The small molecule below binds the protein below.
Small molecule (SMILES): C[C@H](NC(=O)[C@@H](NC(=O)[C@H](CCC(N)=O)NC(=O)[C@H](CCCCN)NC(=O)[C@@H](NC(=O)[C@@H](N)CCCN=C(N)N)[C@@H](C)O)[C@@H](C)O)C(=O)N[C@@H](CCCN=C(N)N)C(=O)N[C@@H](CCCCN(C)C)C(=O)N[C@H](C=O)CO

Sequence of chain 1.C:
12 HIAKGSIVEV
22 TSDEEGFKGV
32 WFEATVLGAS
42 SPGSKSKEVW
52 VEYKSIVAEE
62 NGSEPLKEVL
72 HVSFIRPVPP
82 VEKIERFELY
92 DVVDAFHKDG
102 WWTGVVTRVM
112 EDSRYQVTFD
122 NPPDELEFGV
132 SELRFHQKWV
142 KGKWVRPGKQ

Binding-site contacts:
Ligand atom CH2 contacts residue PRO123 of chain 1.C at 3.9 Å (hydrophobic).
Ligand atom CA contacts residue ILE57 of chain 1.C at 3.7 Å (hydrophobic).
Ligand atom NH2 contacts residue GLY27 of chain 1.C at 3.9 Å.
Ligand atom NZ contacts residue GLU69 of chain 1.C at 3.5 Å (salt-bridge).
Ligand atom O contacts residue VAL58 of chain 1.C at 2.8 Å (h-bond).
Ligand atom NH2 contacts residue GLU26 of chain 1.C at 3.1 Å.
Ligand atom OG contacts residue PRO123 of chain 1.C at 3.6 Å.
Ligand atom CG contacts residue SER56 of chain 1.C at 3.3 Å.
Ligand atom O contacts residue ILE57 of chain 1.C at 3.8 Å.
Ligand atom O contacts residue LYS99 of chain 1.C at 3.5 Å (salt-bridge).
Ligand atom O contacts residue PHE28 of chain 1.C at 3.3 Å.
Ligand atom CG contacts residue ASP100 of chain 1.C at 3.3 Å.
Ligand atom NE contacts residue GLU26 of chain 1.C at 3.8 Å.
Ligand atom O contacts residue TRP103 of chain 1.C at 3.8 Å.
Ligand atom N contacts residue ILE57 of chain 1.C at 3.7 Å.
Ligand atom C contacts residue VAL58 of chain 1.C at 3.6 Å (hydrophobic).
Ligand atom CD contacts residue SER56 of chain 1.C at 3.6 Å.
Ligand atom CB contacts residue ILE57 of chain 1.C at 3.9 Å (hydrophobic).
Ligand atom CE contacts residue PHE28 of chain 1.C at 3.7 Å (hydrophobic).
Ligand atom CG contacts residue PHE28 of chain 1.C at 3.5 Å (hydrophobic).
Ligand atom O contacts residue ILE57 of chain 1.C at 3.1 Å.
Ligand atom CZ contacts residue VAL58 of chain 1.C at 3.9 Å (hydrophobic).
Ligand atom O contacts residue LYS99 of chain 1.C at 3.3 Å.
Ligand atom CB contacts residue LYS99 of chain 1.C at 3.8 Å.
Ligand atom CH2 contacts residue TRP103 of chain 1.C at 3.5 Å (hydrophobic).
Ligand atom OG1 contacts residue VAL58 of chain 1.C at 3.9 Å.
Ligand atom CA contacts residue GLY27 of chain 1.C at 3.8 Å.
Ligand atom CE contacts residue TRP103 of chain 1.C at 3.8 Å (hydrophobic).
Ligand atom CG contacts residue LYS99 of chain 1.C at 3.5 Å.
Ligand atom O contacts residue LYS99 of chain 1.C at 3.4 Å.
Ligand atom C contacts residue ILE57 of chain 1.C at 3.7 Å (hydrophobic).
Ligand atom OG1 contacts residue GLU61 of chain 1.C at 3.7 Å.
Ligand atom C contacts residue ILE57 of chain 1.C at 3.5 Å (hydrophobic).
Ligand atom NH1 contacts residue VAL58 of chain 1.C at 2.9 Å.
Ligand atom CA contacts residue ASP100 of chain 1.C at 3.8 Å.
Ligand atom CB contacts residue PHE28 of chain 1.C at 3.8 Å (hydrophobic).
Ligand atom CB contacts residue GLY27 of chain 1.C at 3.9 Å.
Ligand atom CA contacts residue LYS99 of chain 1.C at 3.8 Å.
Ligand atom CH1 contacts residue TRP103 of chain 1.C at 3.5 Å (hydrophobic).
Ligand atom OG1 contacts residue GLU60 of chain 1.C at 3.3 Å (salt-bridge).